Sequence of chain 16.T:
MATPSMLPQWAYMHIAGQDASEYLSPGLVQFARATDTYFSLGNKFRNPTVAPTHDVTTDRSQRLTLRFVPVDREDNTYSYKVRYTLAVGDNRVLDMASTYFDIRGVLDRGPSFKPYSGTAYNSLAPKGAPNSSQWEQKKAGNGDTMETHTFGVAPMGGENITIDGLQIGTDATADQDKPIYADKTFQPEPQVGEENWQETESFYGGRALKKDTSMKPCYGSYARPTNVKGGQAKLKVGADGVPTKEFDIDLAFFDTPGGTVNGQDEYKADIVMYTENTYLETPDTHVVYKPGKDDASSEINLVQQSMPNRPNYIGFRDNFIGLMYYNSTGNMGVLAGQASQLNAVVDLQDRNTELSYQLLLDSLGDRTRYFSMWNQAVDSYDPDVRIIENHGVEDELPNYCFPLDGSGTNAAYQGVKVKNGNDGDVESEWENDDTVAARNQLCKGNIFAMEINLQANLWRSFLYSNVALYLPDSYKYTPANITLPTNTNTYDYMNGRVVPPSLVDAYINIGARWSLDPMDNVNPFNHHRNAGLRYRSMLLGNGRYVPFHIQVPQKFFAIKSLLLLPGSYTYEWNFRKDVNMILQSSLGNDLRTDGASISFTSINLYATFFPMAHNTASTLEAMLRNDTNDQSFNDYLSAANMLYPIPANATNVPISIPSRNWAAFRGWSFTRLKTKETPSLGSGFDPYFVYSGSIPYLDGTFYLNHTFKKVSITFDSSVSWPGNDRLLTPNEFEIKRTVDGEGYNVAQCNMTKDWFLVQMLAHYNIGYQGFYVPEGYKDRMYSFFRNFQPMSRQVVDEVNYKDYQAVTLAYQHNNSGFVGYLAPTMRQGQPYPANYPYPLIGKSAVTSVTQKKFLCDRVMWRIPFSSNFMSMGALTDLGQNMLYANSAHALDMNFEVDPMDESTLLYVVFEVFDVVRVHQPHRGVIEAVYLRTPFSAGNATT

This small molecule binds to this protein.
Small molecule (SMILES): CC[C@H](C)[C@H](NC(=O)[C@@H](N)CC(=O)O)C(=O)N[C@@H](CC(N)=O)C(=O)N[C@@H](Cc1ccccc1)C(=O)N[C@@H](CO)C(=O)N[C@@H](CO)C(=O)N[C@H](C=O)CC(C)C

Binding-site contacts:
Ligand atom N contacts residue PHE45 of chain 16.U at 3.4 Å (h-bond).
Ligand atom CD1 contacts residue SER21 of chain 16.U at 3.6 Å.
Ligand atom CD1 contacts residue ASN634 of chain 16.T at 3.6 Å.
Ligand atom OD1 contacts residue ALA762 of chain 16.T at 3.5 Å.
Ligand atom O contacts residue TYR636 of chain 16.T at 3.1 Å (h-bond).
Ligand atom O contacts residue GLU911 of chain 16.T at 3.1 Å (salt-bridge).
Ligand atom N contacts residue ASN47 of chain 16.U at 3.8 Å.
Ligand atom CD1 contacts residue ARG33 of chain 16.U at 3.8 Å.
Ligand atom N contacts residue TYR636 of chain 16.T at 3.8 Å.
Ligand atom CG2 contacts residue LEU637 of chain 16.T at 3.8 Å (hydrophobic).
Ligand atom O contacts residue ARG666 of chain 16.T at 3.1 Å (salt-bridge).
Ligand atom O contacts residue ASN47 of chain 16.U at 3.3 Å (h-bond).
Ligand atom ND2 contacts residue ARG666 of chain 16.T at 3.4 Å (salt-bridge).
Ligand atom OD1 contacts residue ARG862 of chain 16.T at 3.1 Å.
Ligand atom N contacts residue SER871 of chain 16.T at 3.5 Å (h-bond).
Ligand atom N contacts residue ARG46 of chain 16.U at 3.5 Å (salt-bridge).
Ligand atom CB contacts residue GLY42 of chain 16.U at 3.5 Å.
Ligand atom CA contacts residue TYR636 of chain 16.T at 3.7 Å (hydrophobic).
Ligand atom CZ contacts residue ASN634 of chain 16.T at 3.8 Å.
Ligand atom CB contacts residue GLY42 of chain 16.U at 3.7 Å.
Ligand atom CG1 contacts residue GLU911 of chain 16.T at 3.7 Å.
Ligand atom CA contacts residue PHE45 of chain 16.U at 3.6 Å (hydrophobic).
Ligand atom CA contacts residue GLY42 of chain 16.U at 3.6 Å.
Ligand atom OD2 contacts residue PRO864 of chain 16.T at 3.7 Å.
Ligand atom CD1 contacts residue ALA20 of chain 16.U at 3.7 Å (hydrophobic).
Ligand atom O contacts residue GLY42 of chain 16.U at 2.9 Å (h-bond).
Ligand atom CE1 contacts residue ASN634 of chain 16.T at 3.4 Å.
Ligand atom C contacts residue GLY42 of chain 16.U at 3.5 Å.
Ligand atom CA contacts residue GLU911 of chain 16.T at 3.8 Å.
Ligand atom CZ contacts residue PHE633 of chain 16.T at 3.7 Å (hydrophobic).
Ligand atom N contacts residue GLY42 of chain 16.U at 3.2 Å (h-bond).
Ligand atom CB contacts residue PHE45 of chain 16.U at 3.3 Å (hydrophobic).
Ligand atom CG2 contacts residue TYR636 of chain 16.T at 3.4 Å (hydrophobic).
Ligand atom O contacts residue TYR636 of chain 16.T at 3.5 Å (h-bond).
Ligand atom CD1 contacts residue LEU637 of chain 16.T at 3.7 Å (hydrophobic).
Ligand atom CA contacts residue ASN47 of chain 16.U at 3.8 Å.
Ligand atom C contacts residue GLU911 of chain 16.T at 3.3 Å.
Ligand atom O contacts residue ARG46 of chain 16.U at 3.5 Å (salt-bridge).
Ligand atom OD1 contacts residue ALA874 of chain 16.T at 3.8 Å.
Ligand atom OD2 contacts residue SER871 of chain 16.T at 3.2 Å (h-bond).

Sequence of chain 16.U:
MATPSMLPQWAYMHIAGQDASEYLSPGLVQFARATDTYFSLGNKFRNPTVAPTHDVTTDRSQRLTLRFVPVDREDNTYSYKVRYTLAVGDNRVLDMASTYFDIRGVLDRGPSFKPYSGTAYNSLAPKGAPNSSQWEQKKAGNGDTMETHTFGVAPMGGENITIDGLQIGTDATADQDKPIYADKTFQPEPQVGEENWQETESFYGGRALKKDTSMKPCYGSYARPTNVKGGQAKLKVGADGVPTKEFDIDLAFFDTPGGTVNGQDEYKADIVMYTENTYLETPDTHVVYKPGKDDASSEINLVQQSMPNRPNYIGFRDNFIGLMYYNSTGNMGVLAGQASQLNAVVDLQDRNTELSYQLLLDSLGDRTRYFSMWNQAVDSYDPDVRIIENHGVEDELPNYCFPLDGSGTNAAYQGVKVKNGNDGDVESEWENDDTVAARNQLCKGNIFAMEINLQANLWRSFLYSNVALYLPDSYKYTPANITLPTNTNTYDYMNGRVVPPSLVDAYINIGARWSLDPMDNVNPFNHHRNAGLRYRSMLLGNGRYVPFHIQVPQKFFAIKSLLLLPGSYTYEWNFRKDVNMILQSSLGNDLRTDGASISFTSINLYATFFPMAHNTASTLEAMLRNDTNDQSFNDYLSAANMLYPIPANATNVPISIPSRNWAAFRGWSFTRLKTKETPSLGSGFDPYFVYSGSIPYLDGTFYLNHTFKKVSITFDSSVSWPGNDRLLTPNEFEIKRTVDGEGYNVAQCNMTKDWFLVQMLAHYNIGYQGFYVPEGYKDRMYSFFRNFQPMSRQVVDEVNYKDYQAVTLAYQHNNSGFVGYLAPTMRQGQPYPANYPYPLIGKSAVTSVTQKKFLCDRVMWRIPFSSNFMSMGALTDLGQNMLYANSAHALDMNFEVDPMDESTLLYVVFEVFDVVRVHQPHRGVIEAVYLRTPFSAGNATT